Binding-site contacts:
Ligand atom C5 contacts residue ARG759 of chain 1.A at 3.6 Å.
Ligand atom C1 contacts residue ASN726 of chain 1.A at 1.4 Å.
Ligand atom O5 contacts residue ARG759 of chain 1.A at 3.6 Å.
Ligand atom C1 contacts residue ARG759 of chain 1.A at 3.9 Å.
Ligand atom C1 contacts residue GLU722 of chain 1.A at 3.6 Å.
Ligand atom N2 contacts residue ASN726 of chain 1.A at 3.0 Å (h-bond).
Ligand atom C3 contacts residue GLU722 of chain 1.A at 3.6 Å.
Ligand atom C2 contacts residue GLU722 of chain 1.A at 3.6 Å.
Ligand atom C8 contacts residue ARG759 of chain 1.A at 4.0 Å.
Ligand atom O5 contacts residue ASN726 of chain 1.A at 2.3 Å (h-bond).
Ligand atom C3 contacts residue ASN726 of chain 1.A at 3.9 Å.
Ligand atom N2 contacts residue GLU722 of chain 1.A at 3.1 Å (salt-bridge).
Ligand atom C8 contacts residue GLU722 of chain 1.A at 4.0 Å.
Ligand atom O7 contacts residue ASN726 of chain 1.A at 3.0 Å (h-bond).
Ligand atom C5 contacts residue ASN726 of chain 1.A at 3.6 Å.
Ligand atom C4 contacts residue ASN726 of chain 1.A at 4.3 Å.
Ligand atom C7 contacts residue GLU722 of chain 1.A at 4.1 Å.
Ligand atom C4 contacts residue GLU722 of chain 1.A at 4.5 Å.
Ligand atom O6 contacts residue ARG759 of chain 1.A at 4.0 Å.
Ligand atom C8 contacts residue ILE723 of chain 1.A at 3.7 Å (hydrophobic).
Ligand atom C2 contacts residue ASN726 of chain 1.A at 2.5 Å.
Ligand atom C8 contacts residue ASN726 of chain 1.A at 4.5 Å.
Ligand atom C7 contacts residue ASN726 of chain 1.A at 3.2 Å.
Ligand atom C6 contacts residue ARG759 of chain 1.A at 3.3 Å.
Ligand atom C5 contacts residue GLU722 of chain 1.A at 4.5 Å.

Sequence of chain 1.A:
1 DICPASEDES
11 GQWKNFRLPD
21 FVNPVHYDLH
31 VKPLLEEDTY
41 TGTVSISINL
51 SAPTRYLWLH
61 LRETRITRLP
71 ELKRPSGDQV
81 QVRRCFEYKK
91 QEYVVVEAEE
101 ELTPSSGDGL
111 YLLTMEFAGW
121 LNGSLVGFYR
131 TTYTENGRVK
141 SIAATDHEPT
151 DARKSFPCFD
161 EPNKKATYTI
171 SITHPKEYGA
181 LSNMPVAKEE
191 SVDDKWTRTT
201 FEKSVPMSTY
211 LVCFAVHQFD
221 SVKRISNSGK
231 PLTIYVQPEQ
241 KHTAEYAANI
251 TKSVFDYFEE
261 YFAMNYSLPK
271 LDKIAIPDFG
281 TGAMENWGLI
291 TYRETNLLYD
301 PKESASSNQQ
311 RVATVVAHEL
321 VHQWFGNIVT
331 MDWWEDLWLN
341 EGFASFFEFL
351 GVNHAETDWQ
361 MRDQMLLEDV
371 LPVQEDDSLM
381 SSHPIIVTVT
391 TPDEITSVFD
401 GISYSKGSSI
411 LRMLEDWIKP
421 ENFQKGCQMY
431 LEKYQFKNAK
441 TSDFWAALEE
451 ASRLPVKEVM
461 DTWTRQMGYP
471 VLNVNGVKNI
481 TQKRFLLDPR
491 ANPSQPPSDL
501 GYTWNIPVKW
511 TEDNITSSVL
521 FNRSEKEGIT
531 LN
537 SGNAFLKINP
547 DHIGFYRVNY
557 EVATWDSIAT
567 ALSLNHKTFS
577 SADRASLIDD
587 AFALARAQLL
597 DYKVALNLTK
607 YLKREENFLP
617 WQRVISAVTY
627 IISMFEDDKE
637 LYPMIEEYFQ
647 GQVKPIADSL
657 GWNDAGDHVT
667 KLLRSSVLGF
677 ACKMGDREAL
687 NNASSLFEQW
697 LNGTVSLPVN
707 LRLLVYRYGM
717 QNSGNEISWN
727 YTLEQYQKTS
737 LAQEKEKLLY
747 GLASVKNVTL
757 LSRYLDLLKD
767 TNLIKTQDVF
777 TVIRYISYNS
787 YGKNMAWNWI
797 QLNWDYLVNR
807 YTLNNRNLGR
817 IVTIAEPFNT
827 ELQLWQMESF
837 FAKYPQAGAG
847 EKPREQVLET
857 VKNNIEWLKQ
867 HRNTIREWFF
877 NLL

The small molecule below binds the protein below.
Small molecule (SMILES): CC(=O)N[C@H]1[C@H](O[C@H]2[C@H](O)[C@@H](NC(C)=O)CO[C@@H]2CO)O[C@H](CO)[C@@H](O)[C@@H]1O